This small molecule binds to this protein.
Small molecule (SMILES): COCCO[C@@H](C)CO[C@H](C)CO[C@H](C)COC(C)CO[C@@H](C)CO[C@@H](C)CO[C@H](C)CO[C@H](C)COC[C@H](C)N

Binding-site contacts:
Ligand atom C1 contacts residue VAL24 of chain 3.A at 4.0 Å (hydrophobic).
Ligand atom C2 contacts residue GLU25 of chain 1.A at 4.5 Å.
Ligand atom O2 contacts residue GLU25 of chain 1.A at 4.5 Å.
Ligand atom C contacts residue GLU25 of chain 1.A at 4.5 Å.
Ligand atom C17 contacts residue TYR27 of chain 3.A at 3.7 Å (hydrophobic).
Ligand atom C1 contacts residue ALA23 of chain 3.A at 4.1 Å (hydrophobic).
Ligand atom C18 contacts residue LEU28 of chain 1.A at 3.6 Å (hydrophobic).
Ligand atom OH contacts residue LEU28 of chain 1.A at 4.0 Å.
Ligand atom C1 contacts residue LEU28 of chain 1.A at 4.4 Å (hydrophobic).
Ligand atom C20 contacts residue LYS29 of chain 1.A at 3.7 Å.
Ligand atom O contacts residue TYR27 of chain 3.A at 4.4 Å.
Ligand atom C contacts residue LEU28 of chain 1.A at 4.5 Å (hydrophobic).
Ligand atom C1 contacts residue TYR27 of chain 3.A at 3.8 Å (hydrophobic).
Ligand atom OH contacts residue TYR27 of chain 3.A at 4.2 Å.
Ligand atom C contacts residue TYR27 of chain 3.A at 4.1 Å (hydrophobic).
Ligand atom C18 contacts residue LYS29 of chain 1.A at 3.5 Å.
Ligand atom O contacts residue LYS29 of chain 1.A at 4.4 Å.
Ligand atom C18 contacts residue LEU33 of chain 1.A at 3.4 Å (hydrophobic).
Ligand atom C contacts residue LYS29 of chain 1.A at 4.1 Å.
Ligand atom C18 contacts residue TYR27 of chain 3.A at 3.3 Å (hydrophobic).
Ligand atom C4 contacts residue GLU25 of chain 1.A at 3.5 Å.
Ligand atom OH contacts residue GLU25 of chain 1.A at 4.4 Å.

Sequence of chain 3.A:
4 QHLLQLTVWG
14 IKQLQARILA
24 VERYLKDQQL

Sequence of chain 1.A:
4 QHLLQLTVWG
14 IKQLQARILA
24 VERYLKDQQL